Sequence of chain 1.A:
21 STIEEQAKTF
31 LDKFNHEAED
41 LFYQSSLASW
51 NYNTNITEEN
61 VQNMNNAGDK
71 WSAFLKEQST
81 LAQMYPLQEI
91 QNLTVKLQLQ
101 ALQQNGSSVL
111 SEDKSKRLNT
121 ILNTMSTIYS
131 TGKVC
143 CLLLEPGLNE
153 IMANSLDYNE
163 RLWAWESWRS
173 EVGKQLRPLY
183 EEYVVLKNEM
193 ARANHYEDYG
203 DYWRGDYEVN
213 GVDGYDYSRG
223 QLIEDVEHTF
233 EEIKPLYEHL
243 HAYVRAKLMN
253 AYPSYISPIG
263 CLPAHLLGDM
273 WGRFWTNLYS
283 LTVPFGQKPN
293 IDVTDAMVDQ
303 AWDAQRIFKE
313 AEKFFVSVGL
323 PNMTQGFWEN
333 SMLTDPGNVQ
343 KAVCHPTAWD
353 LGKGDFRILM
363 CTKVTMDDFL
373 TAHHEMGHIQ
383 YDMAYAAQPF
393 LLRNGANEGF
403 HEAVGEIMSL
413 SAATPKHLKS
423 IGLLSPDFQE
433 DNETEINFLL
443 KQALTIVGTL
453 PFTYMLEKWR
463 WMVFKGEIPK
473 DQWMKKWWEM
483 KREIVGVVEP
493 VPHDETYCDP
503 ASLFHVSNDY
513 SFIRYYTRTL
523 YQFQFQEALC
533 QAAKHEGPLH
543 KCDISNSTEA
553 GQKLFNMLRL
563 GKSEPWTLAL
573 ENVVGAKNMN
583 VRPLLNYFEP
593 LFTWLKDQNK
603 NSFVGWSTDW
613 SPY

Binding-site contacts:
Ligand atom C7 contacts residue ASN92 of chain 1.A at 3.8 Å.
Ligand atom C8 contacts residue ASN92 of chain 1.A at 4.0 Å.
Ligand atom C1 contacts residue ASN92 of chain 1.A at 1.4 Å.
Ligand atom N2 contacts residue ASN92 of chain 1.A at 2.9 Å (h-bond).
Ligand atom O5 contacts residue LYS28 of chain 1.A at 4.2 Å.
Ligand atom C5 contacts residue ASN92 of chain 1.A at 3.6 Å.
Ligand atom O7 contacts residue ASN92 of chain 1.A at 4.3 Å.
Ligand atom C4 contacts residue ASN92 of chain 1.A at 4.2 Å.
Ligand atom C2 contacts residue ASN92 of chain 1.A at 2.5 Å.
Ligand atom O5 contacts residue ASN92 of chain 1.A at 2.4 Å (h-bond).
Ligand atom C3 contacts residue ASN92 of chain 1.A at 3.8 Å.

This small molecule binds to this protein.
Small molecule (SMILES): CC(=O)N[C@@H]1[C@@H](O)[C@H](O)[C@@H](CO)O[C@H]1O